This small molecule binds to this protein.
Small molecule (SMILES): CC(=O)N[C@@H]1[C@@H](O)[C@H](O)[C@@H](CO)O[C@H]1O

Sequence of chain 1.F:
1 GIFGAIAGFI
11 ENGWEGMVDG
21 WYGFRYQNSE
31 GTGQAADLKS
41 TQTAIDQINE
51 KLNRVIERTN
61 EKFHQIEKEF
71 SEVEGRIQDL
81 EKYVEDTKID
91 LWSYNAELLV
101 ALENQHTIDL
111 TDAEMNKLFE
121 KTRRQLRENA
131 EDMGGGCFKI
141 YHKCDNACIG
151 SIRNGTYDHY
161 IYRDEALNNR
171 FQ

Binding-site contacts:
Ligand atom O6 contacts residue GLU69 of chain 1.F at 3.2 Å (salt-bridge).
Ligand atom O6 contacts residue ASN298 of chain 1.E at 3.5 Å (h-bond).
Ligand atom C7 contacts residue ASN285 of chain 1.E at 3.5 Å.
Ligand atom C1 contacts residue ASN285 of chain 1.E at 1.4 Å.
Ligand atom O5 contacts residue ASN298 of chain 1.E at 3.9 Å.
Ligand atom N2 contacts residue ASN285 of chain 1.E at 2.9 Å (h-bond).
Ligand atom O7 contacts residue ASN285 of chain 1.E at 4.4 Å.
Ligand atom O6 contacts residue PRO284 of chain 1.E at 3.5 Å.
Ligand atom C3 contacts residue ASN285 of chain 1.E at 3.8 Å.
Ligand atom O5 contacts residue ASN285 of chain 1.E at 2.4 Å (h-bond).
Ligand atom C2 contacts residue ASN285 of chain 1.E at 2.4 Å.
Ligand atom C6 contacts residue ASN298 of chain 1.E at 4.4 Å.
Ligand atom C5 contacts residue ASN285 of chain 1.E at 3.6 Å.
Ligand atom C8 contacts residue ASN285 of chain 1.E at 3.6 Å.
Ligand atom C4 contacts residue ASN285 of chain 1.E at 4.2 Å.
Ligand atom O5 contacts residue PRO284 of chain 1.E at 4.2 Å.
Ligand atom C5 contacts residue ASN298 of chain 1.E at 4.1 Å.
Ligand atom C1 contacts residue ASN298 of chain 1.E at 4.0 Å.
Ligand atom C6 contacts residue GLU69 of chain 1.F at 4.1 Å.

Sequence of chain 1.E:
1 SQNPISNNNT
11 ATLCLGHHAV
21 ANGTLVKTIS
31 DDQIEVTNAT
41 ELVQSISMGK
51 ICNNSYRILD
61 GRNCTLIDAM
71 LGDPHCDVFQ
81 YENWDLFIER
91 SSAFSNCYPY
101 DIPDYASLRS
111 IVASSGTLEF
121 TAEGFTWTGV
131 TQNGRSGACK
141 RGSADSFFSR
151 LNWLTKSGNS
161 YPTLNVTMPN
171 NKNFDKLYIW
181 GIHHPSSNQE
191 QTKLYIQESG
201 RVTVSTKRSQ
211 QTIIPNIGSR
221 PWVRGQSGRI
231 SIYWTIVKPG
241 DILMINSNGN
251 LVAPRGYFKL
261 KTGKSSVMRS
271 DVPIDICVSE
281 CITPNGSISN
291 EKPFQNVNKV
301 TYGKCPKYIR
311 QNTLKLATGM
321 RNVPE